Sequence of chain 1.A:
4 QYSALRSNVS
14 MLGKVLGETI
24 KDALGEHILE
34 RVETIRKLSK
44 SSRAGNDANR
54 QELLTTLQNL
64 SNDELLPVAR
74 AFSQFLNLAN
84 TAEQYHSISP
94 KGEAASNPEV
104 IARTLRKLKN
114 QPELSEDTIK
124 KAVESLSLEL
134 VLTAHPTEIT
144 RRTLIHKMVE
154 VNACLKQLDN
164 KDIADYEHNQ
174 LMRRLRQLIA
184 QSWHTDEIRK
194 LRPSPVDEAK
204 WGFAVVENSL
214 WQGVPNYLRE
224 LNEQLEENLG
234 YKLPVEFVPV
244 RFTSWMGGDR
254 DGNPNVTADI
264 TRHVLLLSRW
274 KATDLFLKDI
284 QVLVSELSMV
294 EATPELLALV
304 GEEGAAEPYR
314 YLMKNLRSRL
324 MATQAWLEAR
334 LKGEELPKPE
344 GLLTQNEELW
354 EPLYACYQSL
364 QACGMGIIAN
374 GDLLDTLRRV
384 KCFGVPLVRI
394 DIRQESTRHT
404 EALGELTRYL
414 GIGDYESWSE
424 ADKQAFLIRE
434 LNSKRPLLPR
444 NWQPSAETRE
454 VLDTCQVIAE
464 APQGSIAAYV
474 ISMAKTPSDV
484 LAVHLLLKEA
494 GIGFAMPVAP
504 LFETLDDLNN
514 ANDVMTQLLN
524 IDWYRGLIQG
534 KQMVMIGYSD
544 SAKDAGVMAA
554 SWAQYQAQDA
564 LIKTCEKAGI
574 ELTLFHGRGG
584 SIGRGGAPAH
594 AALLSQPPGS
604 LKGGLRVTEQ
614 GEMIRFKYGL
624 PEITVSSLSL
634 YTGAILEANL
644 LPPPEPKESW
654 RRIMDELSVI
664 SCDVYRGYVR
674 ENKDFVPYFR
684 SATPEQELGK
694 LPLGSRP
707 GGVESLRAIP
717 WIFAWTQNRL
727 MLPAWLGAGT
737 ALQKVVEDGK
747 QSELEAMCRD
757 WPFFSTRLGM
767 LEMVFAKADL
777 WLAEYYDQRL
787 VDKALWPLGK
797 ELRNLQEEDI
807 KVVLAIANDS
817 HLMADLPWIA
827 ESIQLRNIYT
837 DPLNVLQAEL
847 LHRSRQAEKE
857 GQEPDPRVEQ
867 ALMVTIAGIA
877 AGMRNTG

A small-molecule ligand and the protein it binds are described below.
Small molecule (SMILES): N[C@@H](CC(=O)O)C(=O)O

Binding-site contacts:
Ligand atom CA contacts residue ASN881 of chain 1.A at 3.6 Å.
Ligand atom OD1 contacts residue ILE825 of chain 1.A at 4.0 Å.
Ligand atom O contacts residue ARG587 of chain 1.A at 2.5 Å (salt-bridge).
Ligand atom OD2 contacts residue LYS773 of chain 1.A at 2.6 Å (salt-bridge).
Ligand atom O contacts residue ILE825 of chain 1.A at 3.9 Å.
Ligand atom CG contacts residue ARG832 of chain 1.A at 3.3 Å.
Ligand atom CG contacts residue ASN881 of chain 1.A at 3.7 Å.
Ligand atom O contacts residue MET769 of chain 1.A at 3.6 Å.
Ligand atom CB contacts residue ILE829 of chain 1.A at 4.2 Å (hydrophobic).
Ligand atom CA contacts residue ARG587 of chain 1.A at 4.2 Å.
Ligand atom CB contacts residue ILE825 of chain 1.A at 3.9 Å (hydrophobic).
Ligand atom CG contacts residue ILE825 of chain 1.A at 4.4 Å (hydrophobic).
Ligand atom CG contacts residue ILE829 of chain 1.A at 4.2 Å (hydrophobic).
Ligand atom OD2 contacts residue ARG832 of chain 1.A at 3.0 Å (salt-bridge).
Ligand atom C contacts residue MET769 of chain 1.A at 3.9 Å (hydrophobic).
Ligand atom OD1 contacts residue ARG880 of chain 1.A at 4.1 Å.
Ligand atom OXT contacts residue MET769 of chain 1.A at 4.0 Å.
Ligand atom CG contacts residue ARG880 of chain 1.A at 4.3 Å.
Ligand atom OD1 contacts residue ARG832 of chain 1.A at 2.7 Å (salt-bridge).
Ligand atom C contacts residue ASN881 of chain 1.A at 3.8 Å.
Ligand atom CG contacts residue LYS773 of chain 1.A at 3.4 Å.
Ligand atom OXT contacts residue ASN881 of chain 1.A at 2.8 Å (h-bond).
Ligand atom N contacts residue ARG587 of chain 1.A at 3.2 Å (salt-bridge).
Ligand atom CA contacts residue ILE825 of chain 1.A at 3.9 Å (hydrophobic).
Ligand atom CB contacts residue MET769 of chain 1.A at 3.9 Å (hydrophobic).
Ligand atom OD1 contacts residue ILE829 of chain 1.A at 4.4 Å.
Ligand atom CB contacts residue ASN881 of chain 1.A at 3.5 Å.
Ligand atom CB contacts residue LYS773 of chain 1.A at 3.5 Å.
Ligand atom OD2 contacts residue ASN881 of chain 1.A at 3.6 Å.
Ligand atom N contacts residue MET616 of chain 1.A at 4.5 Å.
Ligand atom O contacts residue PRO591 of chain 1.A at 3.9 Å.
Ligand atom C contacts residue ARG587 of chain 1.A at 3.5 Å.
Ligand atom OXT contacts residue ARG587 of chain 1.A at 3.1 Å (salt-bridge).
Ligand atom OD2 contacts residue ARG880 of chain 1.A at 3.7 Å.
Ligand atom C contacts residue ILE825 of chain 1.A at 4.4 Å (hydrophobic).
Ligand atom OD2 contacts residue MET879 of chain 1.A at 3.8 Å.
Ligand atom N contacts residue ASN881 of chain 1.A at 2.9 Å (h-bond).
Ligand atom OD2 contacts residue ILE829 of chain 1.A at 4.4 Å.